Binding-site contacts:
Ligand atom C5 contacts residue ASN62 of chain 1.C at 3.6 Å.
Ligand atom O5 contacts residue ASN62 of chain 1.C at 2.3 Å (h-bond).
Ligand atom C7 contacts residue ASN62 of chain 1.C at 3.5 Å.
Ligand atom O5 contacts residue PHE93 of chain 1.C at 3.9 Å.
Ligand atom C3 contacts residue ASN62 of chain 1.C at 3.9 Å.
Ligand atom O7 contacts residue ASN62 of chain 1.C at 3.6 Å (h-bond).
Ligand atom N2 contacts residue ASN62 of chain 1.C at 3.0 Å (h-bond).
Ligand atom C8 contacts residue ARG61 of chain 1.C at 3.6 Å.
Ligand atom C4 contacts residue ASN62 of chain 1.C at 4.3 Å.
Ligand atom C2 contacts residue ASN62 of chain 1.C at 2.5 Å.
Ligand atom O6 contacts residue PHE93 of chain 1.C at 4.1 Å.
Ligand atom C1 contacts residue ASN62 of chain 1.C at 1.4 Å.

Sequence of chain 1.C:
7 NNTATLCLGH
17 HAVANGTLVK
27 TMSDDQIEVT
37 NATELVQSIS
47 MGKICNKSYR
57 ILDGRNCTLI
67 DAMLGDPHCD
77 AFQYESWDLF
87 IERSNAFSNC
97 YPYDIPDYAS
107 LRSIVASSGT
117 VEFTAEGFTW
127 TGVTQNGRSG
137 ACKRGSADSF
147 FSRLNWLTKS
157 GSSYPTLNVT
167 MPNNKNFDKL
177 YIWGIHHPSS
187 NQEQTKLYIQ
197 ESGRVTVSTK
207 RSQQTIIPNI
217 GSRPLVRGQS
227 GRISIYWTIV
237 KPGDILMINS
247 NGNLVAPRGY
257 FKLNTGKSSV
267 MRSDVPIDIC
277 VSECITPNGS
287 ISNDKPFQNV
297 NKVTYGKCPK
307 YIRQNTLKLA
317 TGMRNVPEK

A protein and the small-molecule ligand that binds it are described below.
Small molecule (SMILES): CC(=O)N[C@H]1[C@H](O[C@H]2[C@H](O)[C@@H](NC(C)=O)CO[C@@H]2CO)O[C@H](CO)[C@@H](O)[C@@H]1O